Binding-site contacts:
Ligand atom CE1 contacts residue SER90 of chain 6.E at 1.0 Å.
Ligand atom CB contacts residue THR1061 of chain 6.B at 1.0 Å.
Ligand atom CB contacts residue TRP84 of chain 6.E at 0.6 Å (hydrophobic).
Ligand atom CD contacts residue LYS73 of chain 6.E at 1.1 Å.
Ligand atom CG contacts residue LEU159 of chain 6.E at 0.2 Å (hydrophobic).
Ligand atom CA contacts residue LEU91 of chain 6.E at 0.9 Å (hydrophobic).
Ligand atom CD2 contacts residue PHE92 of chain 6.E at 0.7 Å (hydrophobic).
Ligand atom NE contacts residue ILE104 of chain 6.E at 1.1 Å.
Ligand atom CZ contacts residue ILE104 of chain 6.E at 1.3 Å (hydrophobic).
Ligand atom N contacts residue LEU91 of chain 6.E at 1.4 Å.
Ligand atom CG contacts residue THR160 of chain 6.E at 1.1 Å.
Ligand atom C contacts residue LEU159 of chain 6.E at 1.3 Å (hydrophobic).
Ligand atom O contacts residue LYS73 of chain 6.E at 1.4 Å.
Ligand atom N contacts residue SER90 of chain 6.E at 1.2 Å (h-bond).
Ligand atom N contacts residue LEU93 of chain 6.E at 1.4 Å.
Ligand atom CE2 contacts residue SER90 of chain 6.E at 1.4 Å.
Ligand atom CA contacts residue LEU93 of chain 6.E at 0.2 Å (hydrophobic).
Ligand atom N contacts residue LYS73 of chain 6.E at 1.0 Å.
Ligand atom O contacts residue SER86 of chain 6.E at 1.1 Å (h-bond).
Ligand atom OG1 contacts residue TRP84 of chain 6.E at 1.1 Å.
Ligand atom CD2 contacts residue SER90 of chain 6.E at 0.8 Å.
Ligand atom C contacts residue LYS73 of chain 6.E at 0.9 Å.
Ligand atom O contacts residue LEU159 of chain 6.E at 1.4 Å.
Ligand atom CG contacts residue THR1061 of chain 6.B at 1.1 Å.
Ligand atom ND2 contacts residue LEU159 of chain 6.E at 1.3 Å.
Ligand atom C contacts residue LEU93 of chain 6.E at 1.4 Å (hydrophobic).
Ligand atom C contacts residue THR1063 of chain 6.B at 1.4 Å.
Ligand atom O contacts residue LEU161 of chain 6.E at 0.5 Å.
Ligand atom CE contacts residue LYS4 of chain 6.K at 1.3 Å.
Ligand atom OD1 contacts residue ILE113 of chain 6.E at 1.4 Å.
Ligand atom OD1 contacts residue THR160 of chain 6.E at 1.4 Å (h-bond).
Ligand atom C contacts residue LEU91 of chain 6.E at 1.1 Å (hydrophobic).
Ligand atom CZ contacts residue SER90 of chain 6.E at 0.9 Å.
Ligand atom CB contacts residue ILE113 of chain 6.E at 1.4 Å (hydrophobic).
Ligand atom CG contacts residue SER90 of chain 6.E at 1.1 Å.
Ligand atom OD1 contacts residue LEU159 of chain 6.E at 1.1 Å.
Ligand atom O contacts residue ILE87 of chain 6.E at 1.4 Å (h-bond).
Ligand atom CG contacts residue PHE71 of chain 6.E at 1.1 Å (hydrophobic).
Ligand atom CA contacts residue LEU159 of chain 6.E at 0.6 Å (hydrophobic).
Ligand atom N contacts residue PRO99 of chain 6.E at 1.3 Å.

Sequence of chain 6.K:
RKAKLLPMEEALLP

The small molecule below binds the protein below.
Small molecule (SMILES): CC[C@H](C)[C@H](NC(=O)[C@@H](NC(=O)[C@H](CC(C)C)NC(=O)[C@H](CCCCN)NC(=O)[C@H](CCCCN)NC(=O)[C@@H](N)CC1=NC=NC1)C(C)C)C(=O)N[C@@H](CC(N)=O)C(=O)N[C@@H](CCCCN)C(=O)N[C@@H](CC(=O)O)C(=O)N[C@@H](CCSC)C(=O)N[C@@H](CCCN=C(N)N)C(=O)N[C@H](C(=O)N[C@@H](CC(=O)O)C(=O)N[C@@H](CC(C)C)C(=O)N[C@@H](Cc1ccccc1)C(=O)N[C@@H](CO)C(=O)N1CCC[C@H]1C(=O)N1CCC[C@H]1C(=O)N[C@H](C=O)CC(N)=O)[C@@H](C)O

Sequence of chain 6.B:
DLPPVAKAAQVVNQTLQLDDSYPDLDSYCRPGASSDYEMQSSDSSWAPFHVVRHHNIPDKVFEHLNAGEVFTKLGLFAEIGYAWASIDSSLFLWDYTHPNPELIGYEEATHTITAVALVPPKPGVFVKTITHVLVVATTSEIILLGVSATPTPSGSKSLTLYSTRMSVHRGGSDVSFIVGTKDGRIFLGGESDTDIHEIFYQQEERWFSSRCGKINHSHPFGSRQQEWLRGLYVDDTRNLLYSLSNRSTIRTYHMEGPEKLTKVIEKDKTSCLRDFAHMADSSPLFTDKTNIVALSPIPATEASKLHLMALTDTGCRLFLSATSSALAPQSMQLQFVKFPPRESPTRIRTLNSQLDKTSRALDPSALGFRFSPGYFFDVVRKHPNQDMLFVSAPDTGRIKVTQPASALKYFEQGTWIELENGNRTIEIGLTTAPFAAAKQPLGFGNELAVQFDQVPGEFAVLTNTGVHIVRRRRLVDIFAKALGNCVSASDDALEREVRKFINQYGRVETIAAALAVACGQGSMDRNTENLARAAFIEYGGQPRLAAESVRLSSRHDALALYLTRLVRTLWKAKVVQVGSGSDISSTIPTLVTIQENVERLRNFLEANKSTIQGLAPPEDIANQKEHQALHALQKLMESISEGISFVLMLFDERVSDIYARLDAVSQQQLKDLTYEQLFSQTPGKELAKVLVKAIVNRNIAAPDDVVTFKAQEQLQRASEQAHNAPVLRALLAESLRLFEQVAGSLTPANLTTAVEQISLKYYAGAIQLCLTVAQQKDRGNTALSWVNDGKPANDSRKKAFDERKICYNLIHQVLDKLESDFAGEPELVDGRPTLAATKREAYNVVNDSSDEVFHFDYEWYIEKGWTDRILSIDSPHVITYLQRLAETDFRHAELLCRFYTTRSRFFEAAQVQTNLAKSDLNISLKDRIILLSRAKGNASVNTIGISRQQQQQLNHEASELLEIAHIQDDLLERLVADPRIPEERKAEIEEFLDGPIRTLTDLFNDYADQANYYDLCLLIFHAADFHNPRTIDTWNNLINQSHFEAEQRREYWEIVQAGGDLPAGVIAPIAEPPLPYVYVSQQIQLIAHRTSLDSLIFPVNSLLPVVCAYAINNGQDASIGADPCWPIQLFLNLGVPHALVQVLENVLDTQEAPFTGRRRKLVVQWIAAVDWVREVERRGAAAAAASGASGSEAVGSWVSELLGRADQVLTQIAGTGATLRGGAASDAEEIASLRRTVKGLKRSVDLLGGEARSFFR

Sequence of chain 6.E:
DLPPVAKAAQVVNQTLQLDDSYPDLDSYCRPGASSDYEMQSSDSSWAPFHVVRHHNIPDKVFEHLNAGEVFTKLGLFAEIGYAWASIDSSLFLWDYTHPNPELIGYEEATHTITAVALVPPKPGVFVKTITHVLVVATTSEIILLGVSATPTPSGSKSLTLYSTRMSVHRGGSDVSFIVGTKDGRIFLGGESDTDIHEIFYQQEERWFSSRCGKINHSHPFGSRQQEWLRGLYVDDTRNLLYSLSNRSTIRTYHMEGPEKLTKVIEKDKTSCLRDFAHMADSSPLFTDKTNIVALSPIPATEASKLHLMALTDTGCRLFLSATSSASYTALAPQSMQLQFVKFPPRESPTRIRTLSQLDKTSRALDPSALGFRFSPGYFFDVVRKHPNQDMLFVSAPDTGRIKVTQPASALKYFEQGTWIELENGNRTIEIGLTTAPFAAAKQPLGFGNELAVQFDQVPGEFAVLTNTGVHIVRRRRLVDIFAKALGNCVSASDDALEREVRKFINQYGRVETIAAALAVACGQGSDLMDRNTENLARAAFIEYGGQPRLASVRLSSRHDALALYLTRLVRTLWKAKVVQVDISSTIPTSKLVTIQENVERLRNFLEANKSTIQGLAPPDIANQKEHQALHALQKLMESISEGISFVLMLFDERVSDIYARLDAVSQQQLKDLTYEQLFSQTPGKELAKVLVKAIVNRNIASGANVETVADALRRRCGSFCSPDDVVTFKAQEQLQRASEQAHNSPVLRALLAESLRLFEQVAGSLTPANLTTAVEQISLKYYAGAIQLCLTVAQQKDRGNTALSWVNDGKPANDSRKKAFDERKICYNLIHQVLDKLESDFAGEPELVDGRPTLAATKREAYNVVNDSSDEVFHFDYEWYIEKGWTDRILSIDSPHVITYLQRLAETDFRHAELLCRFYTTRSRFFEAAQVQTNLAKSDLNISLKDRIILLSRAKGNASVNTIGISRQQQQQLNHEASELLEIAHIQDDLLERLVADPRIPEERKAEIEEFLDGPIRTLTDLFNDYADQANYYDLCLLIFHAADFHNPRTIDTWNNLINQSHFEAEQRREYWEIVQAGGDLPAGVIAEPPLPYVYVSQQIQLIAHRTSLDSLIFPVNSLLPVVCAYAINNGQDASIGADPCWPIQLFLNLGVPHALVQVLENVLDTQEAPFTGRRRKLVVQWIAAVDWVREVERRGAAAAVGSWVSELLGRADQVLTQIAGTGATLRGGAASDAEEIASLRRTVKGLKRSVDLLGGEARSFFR